Sequence of chain 1.A:
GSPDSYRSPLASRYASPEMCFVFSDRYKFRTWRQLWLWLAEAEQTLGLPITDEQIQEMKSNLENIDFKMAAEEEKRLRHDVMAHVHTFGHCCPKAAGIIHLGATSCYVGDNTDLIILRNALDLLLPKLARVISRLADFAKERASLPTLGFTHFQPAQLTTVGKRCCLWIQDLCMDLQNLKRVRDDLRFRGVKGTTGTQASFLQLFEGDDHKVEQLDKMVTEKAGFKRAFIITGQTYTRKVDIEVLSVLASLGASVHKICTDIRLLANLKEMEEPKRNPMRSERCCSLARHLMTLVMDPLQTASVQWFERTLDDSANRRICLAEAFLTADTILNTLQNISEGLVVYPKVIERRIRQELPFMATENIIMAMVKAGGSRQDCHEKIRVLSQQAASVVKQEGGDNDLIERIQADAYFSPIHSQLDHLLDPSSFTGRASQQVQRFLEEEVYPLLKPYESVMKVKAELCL

Binding-site contacts:
Ligand atom C62 contacts residue SER115 of chain 1.A at 3.3 Å.
Ligand atom O67 contacts residue ASN300 of chain 1.D at 3.5 Å (h-bond).
Ligand atom O65 contacts residue SER115 of chain 1.A at 3.6 Å (h-bond).
Ligand atom O66 contacts residue SER115 of chain 1.A at 2.9 Å (h-bond).
Ligand atom N9 contacts residue HIS89 of chain 1.A at 3.5 Å.
Ligand atom O2' contacts residue ARG88 of chain 1.A at 2.9 Å (salt-bridge).
Ligand atom N7 contacts residue HIS89 of chain 1.A at 3.7 Å.
Ligand atom O1A contacts residue ARG341 of chain 1.A at 2.9 Å (salt-bridge).
Ligand atom C8 contacts residue HIS89 of chain 1.A at 3.6 Å.
Ligand atom O1A contacts residue ALA338 of chain 1.A at 3.2 Å (h-bond).
Ligand atom O5' contacts residue ARG23 of chain 1.D at 3.0 Å (salt-bridge).
Ligand atom C62 contacts residue THR114 of chain 1.A at 3.7 Å.
Ligand atom C64 contacts residue THR161 of chain 1.B at 3.5 Å.
Ligand atom O2' contacts residue MET302 of chain 1.D at 3.3 Å.
Ligand atom O2A contacts residue TYR24 of chain 1.D at 2.8 Å (h-bond).
Ligand atom O3' contacts residue ASP90 of chain 1.A at 3.1 Å (salt-bridge).
Ligand atom O67 contacts residue THR161 of chain 1.B at 3.4 Å (h-bond).
Ligand atom O2A contacts residue ARG306 of chain 1.D at 2.8 Å (salt-bridge).
Ligand atom C5 contacts residue HIS89 of chain 1.A at 3.7 Å.
Ligand atom C2' contacts residue ARG88 of chain 1.A at 3.4 Å.
Ligand atom O1A contacts residue TYR24 of chain 1.D at 3.1 Å (h-bond).
Ligand atom O68 contacts residue GLN244 of chain 1.A at 3.0 Å (h-bond).
Ligand atom O5' contacts residue ARG341 of chain 1.A at 3.1 Å (salt-bridge).
Ligand atom C4 contacts residue HIS89 of chain 1.A at 3.5 Å.
Ligand atom O68 contacts residue THR161 of chain 1.B at 3.2 Å (h-bond).
Ligand atom O6 contacts residue ARG332 of chain 1.A at 3.4 Å (salt-bridge).
Ligand atom O1A contacts residue SER337 of chain 1.A at 2.6 Å (h-bond).
Ligand atom O3A contacts residue ARG306 of chain 1.D at 3.6 Å (salt-bridge).
Ligand atom O3' contacts residue GLU84 of chain 1.A at 3.6 Å.
Ligand atom N3 contacts residue SER115 of chain 1.A at 3.5 Å.
Ligand atom C64 contacts residue LYS298 of chain 1.D at 3.6 Å.
Ligand atom O6 contacts residue GLN244 of chain 1.A at 2.9 Å (h-bond).
Ligand atom N7 contacts residue HIS162 of chain 1.B at 3.2 Å.
Ligand atom O68 contacts residue HIS162 of chain 1.B at 3.4 Å (h-bond).
Ligand atom O67 contacts residue LYS298 of chain 1.D at 2.6 Å (salt-bridge).
Ligand atom O2A contacts residue ARG23 of chain 1.D at 3.1 Å (salt-bridge).
Ligand atom O66 contacts residue THR114 of chain 1.A at 2.8 Å (h-bond).
Ligand atom O65 contacts residue HIS89 of chain 1.A at 3.3 Å.
Ligand atom PA contacts residue TYR24 of chain 1.D at 3.5 Å.
Ligand atom O3' contacts residue ARG88 of chain 1.A at 3.6 Å.

Sequence of chain 1.B:
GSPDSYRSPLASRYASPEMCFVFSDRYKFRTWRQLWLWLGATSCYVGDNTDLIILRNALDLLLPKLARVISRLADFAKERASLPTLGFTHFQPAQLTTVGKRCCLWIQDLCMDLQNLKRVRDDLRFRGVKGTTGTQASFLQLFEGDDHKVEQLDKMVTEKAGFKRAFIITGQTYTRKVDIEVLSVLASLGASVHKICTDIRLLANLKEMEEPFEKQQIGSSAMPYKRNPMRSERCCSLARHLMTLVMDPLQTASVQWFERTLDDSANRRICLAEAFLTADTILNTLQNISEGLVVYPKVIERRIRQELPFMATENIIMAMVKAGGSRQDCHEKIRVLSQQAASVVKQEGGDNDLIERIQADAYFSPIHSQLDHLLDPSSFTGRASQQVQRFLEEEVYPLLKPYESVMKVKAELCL

A small-molecule ligand and the protein it binds are described below.
Small molecule (SMILES): Nc1c(C(=O)N[C@@H](CC(=O)O)C(=O)O)ncn1[C@@H]1O[C@H](COP(=O)(O)O)[C@@H](O)[C@@H]1O

Sequence of chain 1.D:
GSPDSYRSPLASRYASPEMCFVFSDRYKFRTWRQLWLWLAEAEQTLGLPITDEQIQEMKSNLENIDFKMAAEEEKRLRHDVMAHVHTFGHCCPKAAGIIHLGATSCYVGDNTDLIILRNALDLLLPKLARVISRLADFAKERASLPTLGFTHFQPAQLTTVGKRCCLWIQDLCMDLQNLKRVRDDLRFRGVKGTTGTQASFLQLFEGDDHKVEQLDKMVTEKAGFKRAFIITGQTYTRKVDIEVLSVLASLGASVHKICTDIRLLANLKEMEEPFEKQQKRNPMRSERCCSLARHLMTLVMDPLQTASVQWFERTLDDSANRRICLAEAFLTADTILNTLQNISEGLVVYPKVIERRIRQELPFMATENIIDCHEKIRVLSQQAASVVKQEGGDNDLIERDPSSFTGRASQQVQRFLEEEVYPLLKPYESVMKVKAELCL